Sequence of chain 2.B:
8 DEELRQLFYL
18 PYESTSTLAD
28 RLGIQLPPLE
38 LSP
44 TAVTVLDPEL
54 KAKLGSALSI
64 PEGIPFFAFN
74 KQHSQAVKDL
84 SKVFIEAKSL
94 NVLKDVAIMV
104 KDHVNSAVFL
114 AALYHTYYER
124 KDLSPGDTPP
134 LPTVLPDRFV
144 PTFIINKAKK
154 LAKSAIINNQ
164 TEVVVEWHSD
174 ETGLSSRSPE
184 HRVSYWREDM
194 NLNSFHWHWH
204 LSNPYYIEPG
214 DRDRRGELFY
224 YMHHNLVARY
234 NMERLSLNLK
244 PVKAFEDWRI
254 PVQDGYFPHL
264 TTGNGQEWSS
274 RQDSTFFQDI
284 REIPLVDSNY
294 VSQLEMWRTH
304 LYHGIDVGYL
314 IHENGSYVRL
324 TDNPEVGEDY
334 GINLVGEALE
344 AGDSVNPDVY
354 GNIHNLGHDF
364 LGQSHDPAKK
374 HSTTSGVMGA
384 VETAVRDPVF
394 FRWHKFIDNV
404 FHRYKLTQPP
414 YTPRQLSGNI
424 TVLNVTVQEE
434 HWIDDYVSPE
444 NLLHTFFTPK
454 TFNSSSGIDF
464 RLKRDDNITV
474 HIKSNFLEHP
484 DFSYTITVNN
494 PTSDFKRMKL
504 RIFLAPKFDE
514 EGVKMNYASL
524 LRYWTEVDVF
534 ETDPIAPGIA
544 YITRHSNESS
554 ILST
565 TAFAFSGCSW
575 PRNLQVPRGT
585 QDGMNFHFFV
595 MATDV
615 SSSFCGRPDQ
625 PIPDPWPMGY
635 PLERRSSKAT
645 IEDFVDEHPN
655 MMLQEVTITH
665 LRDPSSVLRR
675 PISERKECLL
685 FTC

Binding-site contacts:
Ligand atom O5 contacts residue HIS315 of chain 2.B at 4.0 Å.
Ligand atom C7 contacts residue ASN317 of chain 2.B at 3.6 Å.
Ligand atom C3 contacts residue ASN317 of chain 2.B at 3.8 Å.
Ligand atom C1 contacts residue HIS315 of chain 2.B at 4.3 Å.
Ligand atom C7 contacts residue SER319 of chain 2.B at 3.7 Å.
Ligand atom C2 contacts residue ASN317 of chain 2.B at 2.5 Å.
Ligand atom C4 contacts residue ASN317 of chain 2.B at 4.2 Å.
Ligand atom C1 contacts residue SER319 of chain 2.B at 4.1 Å.
Ligand atom O5 contacts residue ASN317 of chain 2.B at 2.4 Å (h-bond).
Ligand atom N2 contacts residue ASN317 of chain 2.B at 3.0 Å (h-bond).
Ligand atom C1 contacts residue ASN317 of chain 2.B at 1.4 Å.
Ligand atom O7 contacts residue ASN317 of chain 2.B at 3.7 Å.
Ligand atom C5 contacts residue ASN317 of chain 2.B at 3.7 Å.
Ligand atom C2 contacts residue SER319 of chain 2.B at 3.8 Å.
Ligand atom C8 contacts residue SER319 of chain 2.B at 3.6 Å.
Ligand atom C3 contacts residue SER319 of chain 2.B at 4.1 Å.
Ligand atom N2 contacts residue SER319 of chain 2.B at 2.9 Å (h-bond).

This small molecule binds to this protein.
Small molecule (SMILES): CC(=O)N[C@@H]1[C@@H](O)[C@H](O)[C@@H](CO)O[C@H]1O